The protein below binds the small molecule below.
Small molecule (SMILES): OC[C@H]1O[C@@H](O)[C@H](O)[C@@H](O)[C@H]1O

Binding-site contacts:
Ligand atom O6 contacts residue TYR250 of chain 1.A at 4.0 Å.
Ligand atom O4 contacts residue THR307 of chain 1.A at 2.5 Å (h-bond).
Ligand atom C6 contacts residue ASP313 of chain 1.A at 3.8 Å.
Ligand atom O5 contacts residue PRO308 of chain 1.A at 4.2 Å.
Ligand atom C3 contacts residue TYR306 of chain 1.A at 4.3 Å (hydrophobic).
Ligand atom C6 contacts residue ILE312 of chain 1.A at 4.5 Å (hydrophobic).
Ligand atom C5 contacts residue ASP320 of chain 1.A at 3.8 Å.
Ligand atom C6 contacts residue GLU311 of chain 1.A at 3.6 Å.
Ligand atom O4 contacts residue PRO308 of chain 1.A at 3.9 Å.
Ligand atom C6 contacts residue LYS317 of chain 1.A at 4.4 Å.
Ligand atom C4 contacts residue TYR250 of chain 1.A at 3.4 Å (hydrophobic).
Ligand atom O2 contacts residue PHE321 of chain 1.A at 3.0 Å (h-bond).
Ligand atom O3 contacts residue THR307 of chain 1.A at 3.5 Å (h-bond).
Ligand atom C3 contacts residue ARG305 of chain 1.A at 4.2 Å.
Ligand atom O1 contacts residue THR307 of chain 1.A at 4.3 Å.
Ligand atom C4 contacts residue THR307 of chain 1.A at 3.6 Å.
Ligand atom O3 contacts residue PHE321 of chain 1.A at 2.5 Å (h-bond).
Ligand atom C4 contacts residue ARG305 of chain 1.A at 3.6 Å.
Ligand atom C1 contacts residue ASP320 of chain 1.A at 3.9 Å.
Ligand atom C3 contacts residue ASP320 of chain 1.A at 4.0 Å.
Ligand atom C4 contacts residue ASP320 of chain 1.A at 4.2 Å.
Ligand atom C3 contacts residue TYR250 of chain 1.A at 3.3 Å (hydrophobic).
Ligand atom C5 contacts residue TYR250 of chain 1.A at 4.0 Å (hydrophobic).
Ligand atom O3 contacts residue TYR250 of chain 1.A at 3.6 Å (h-bond).
Ligand atom O6 contacts residue ILE312 of chain 1.A at 4.0 Å.
Ligand atom O5 contacts residue ASP320 of chain 1.A at 4.4 Å.
Ligand atom C2 contacts residue THR307 of chain 1.A at 3.8 Å.
Ligand atom C2 contacts residue PHE321 of chain 1.A at 4.0 Å (hydrophobic).
Ligand atom O6 contacts residue GLU311 of chain 1.A at 4.1 Å.
Ligand atom C3 contacts residue PHE321 of chain 1.A at 3.4 Å (hydrophobic).
Ligand atom O2 contacts residue ASP320 of chain 1.A at 3.9 Å.
Ligand atom O3 contacts residue TYR306 of chain 1.A at 3.0 Å (h-bond).
Ligand atom O2 contacts residue THR307 of chain 1.A at 4.3 Å.
Ligand atom O6 contacts residue ASP313 of chain 1.A at 3.4 Å (salt-bridge).
Ligand atom C3 contacts residue THR307 of chain 1.A at 3.8 Å.
Ligand atom O6 contacts residue ARG305 of chain 1.A at 3.1 Å (salt-bridge).
Ligand atom O3 contacts residue ARG305 of chain 1.A at 3.4 Å.
Ligand atom O4 contacts residue ARG305 of chain 1.A at 3.4 Å.

Sequence of chain 1.A:
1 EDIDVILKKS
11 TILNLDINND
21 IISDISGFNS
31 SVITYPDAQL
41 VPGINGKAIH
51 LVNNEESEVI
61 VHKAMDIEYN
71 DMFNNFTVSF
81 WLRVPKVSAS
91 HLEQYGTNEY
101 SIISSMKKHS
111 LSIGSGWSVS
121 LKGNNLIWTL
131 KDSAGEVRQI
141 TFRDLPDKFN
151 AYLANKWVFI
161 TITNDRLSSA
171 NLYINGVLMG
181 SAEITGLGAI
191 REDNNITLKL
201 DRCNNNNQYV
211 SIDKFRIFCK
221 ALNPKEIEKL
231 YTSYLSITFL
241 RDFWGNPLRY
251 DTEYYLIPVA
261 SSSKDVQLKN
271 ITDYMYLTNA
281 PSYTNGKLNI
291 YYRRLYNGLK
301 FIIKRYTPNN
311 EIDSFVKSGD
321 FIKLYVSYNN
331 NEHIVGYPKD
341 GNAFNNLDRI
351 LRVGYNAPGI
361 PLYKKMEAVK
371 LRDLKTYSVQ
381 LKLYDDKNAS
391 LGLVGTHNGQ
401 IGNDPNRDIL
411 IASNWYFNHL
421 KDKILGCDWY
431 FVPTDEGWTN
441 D